This protein binds this small molecule.
Small molecule (SMILES): CC(=O)N[C@@H]1[C@@H](O)[C@H](O)[C@@H](CO)O[C@H]1O

Binding-site contacts:
Ligand atom C6 contacts residue THR236 of chain 1.B at 4.5 Å.
Ligand atom C5 contacts residue ASN234 of chain 1.B at 3.7 Å.
Ligand atom C1 contacts residue ASN234 of chain 1.B at 1.4 Å.
Ligand atom C2 contacts residue ASN234 of chain 1.B at 2.4 Å.
Ligand atom O5 contacts residue THR236 of chain 1.B at 4.0 Å.
Ligand atom C8 contacts residue ASN234 of chain 1.B at 4.1 Å.
Ligand atom C1 contacts residue THR236 of chain 1.B at 4.2 Å.
Ligand atom O6 contacts residue THR108 of chain 1.B at 3.3 Å.
Ligand atom C7 contacts residue ASN234 of chain 1.B at 3.3 Å.
Ligand atom O7 contacts residue ASN234 of chain 1.B at 3.1 Å (h-bond).
Ligand atom O5 contacts residue ASN234 of chain 1.B at 2.4 Å (h-bond).
Ligand atom N2 contacts residue ASN234 of chain 1.B at 2.9 Å (h-bond).
Ligand atom C4 contacts residue ASN234 of chain 1.B at 4.2 Å.
Ligand atom C3 contacts residue ASN234 of chain 1.B at 3.8 Å.
Ligand atom O6 contacts residue THR236 of chain 1.B at 3.8 Å.
Ligand atom C5 contacts residue THR236 of chain 1.B at 4.1 Å.

Sequence of chain 1.B:
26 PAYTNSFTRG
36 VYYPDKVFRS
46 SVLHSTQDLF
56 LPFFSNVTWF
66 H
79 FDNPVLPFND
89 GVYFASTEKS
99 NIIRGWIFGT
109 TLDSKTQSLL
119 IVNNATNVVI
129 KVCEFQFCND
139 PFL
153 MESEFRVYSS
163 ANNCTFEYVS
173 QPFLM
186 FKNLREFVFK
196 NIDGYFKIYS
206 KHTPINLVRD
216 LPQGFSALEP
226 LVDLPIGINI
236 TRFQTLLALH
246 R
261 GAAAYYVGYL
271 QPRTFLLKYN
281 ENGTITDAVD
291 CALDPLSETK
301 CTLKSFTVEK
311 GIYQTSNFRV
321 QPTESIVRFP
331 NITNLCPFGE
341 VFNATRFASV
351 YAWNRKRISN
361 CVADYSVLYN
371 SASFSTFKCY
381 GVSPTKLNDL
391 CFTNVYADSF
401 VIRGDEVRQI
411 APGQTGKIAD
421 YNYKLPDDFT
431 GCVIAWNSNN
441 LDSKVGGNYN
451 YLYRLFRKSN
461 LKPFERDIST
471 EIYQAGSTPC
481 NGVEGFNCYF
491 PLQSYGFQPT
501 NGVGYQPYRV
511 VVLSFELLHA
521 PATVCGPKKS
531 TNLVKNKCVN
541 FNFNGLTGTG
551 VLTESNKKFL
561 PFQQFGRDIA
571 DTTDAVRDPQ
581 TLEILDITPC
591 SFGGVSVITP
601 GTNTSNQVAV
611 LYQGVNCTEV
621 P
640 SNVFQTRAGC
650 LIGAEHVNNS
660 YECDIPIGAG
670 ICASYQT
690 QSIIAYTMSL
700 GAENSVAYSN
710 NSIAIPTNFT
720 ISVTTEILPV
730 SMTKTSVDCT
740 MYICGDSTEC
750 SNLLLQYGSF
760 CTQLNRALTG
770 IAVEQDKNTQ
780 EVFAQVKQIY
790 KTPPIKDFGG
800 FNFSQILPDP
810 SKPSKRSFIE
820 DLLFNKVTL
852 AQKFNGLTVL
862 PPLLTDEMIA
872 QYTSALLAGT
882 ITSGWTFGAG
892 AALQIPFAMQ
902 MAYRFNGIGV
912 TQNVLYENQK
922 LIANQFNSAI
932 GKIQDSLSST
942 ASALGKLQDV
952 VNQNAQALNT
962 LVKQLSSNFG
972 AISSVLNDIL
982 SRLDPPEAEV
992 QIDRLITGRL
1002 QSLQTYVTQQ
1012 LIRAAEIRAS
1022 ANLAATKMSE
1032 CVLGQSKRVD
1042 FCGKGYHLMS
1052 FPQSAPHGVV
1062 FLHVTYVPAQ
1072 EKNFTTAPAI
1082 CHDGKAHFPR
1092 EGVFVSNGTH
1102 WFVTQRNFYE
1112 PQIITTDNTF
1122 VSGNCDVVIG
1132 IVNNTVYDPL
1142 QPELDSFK